Sequence of chain 1.D:
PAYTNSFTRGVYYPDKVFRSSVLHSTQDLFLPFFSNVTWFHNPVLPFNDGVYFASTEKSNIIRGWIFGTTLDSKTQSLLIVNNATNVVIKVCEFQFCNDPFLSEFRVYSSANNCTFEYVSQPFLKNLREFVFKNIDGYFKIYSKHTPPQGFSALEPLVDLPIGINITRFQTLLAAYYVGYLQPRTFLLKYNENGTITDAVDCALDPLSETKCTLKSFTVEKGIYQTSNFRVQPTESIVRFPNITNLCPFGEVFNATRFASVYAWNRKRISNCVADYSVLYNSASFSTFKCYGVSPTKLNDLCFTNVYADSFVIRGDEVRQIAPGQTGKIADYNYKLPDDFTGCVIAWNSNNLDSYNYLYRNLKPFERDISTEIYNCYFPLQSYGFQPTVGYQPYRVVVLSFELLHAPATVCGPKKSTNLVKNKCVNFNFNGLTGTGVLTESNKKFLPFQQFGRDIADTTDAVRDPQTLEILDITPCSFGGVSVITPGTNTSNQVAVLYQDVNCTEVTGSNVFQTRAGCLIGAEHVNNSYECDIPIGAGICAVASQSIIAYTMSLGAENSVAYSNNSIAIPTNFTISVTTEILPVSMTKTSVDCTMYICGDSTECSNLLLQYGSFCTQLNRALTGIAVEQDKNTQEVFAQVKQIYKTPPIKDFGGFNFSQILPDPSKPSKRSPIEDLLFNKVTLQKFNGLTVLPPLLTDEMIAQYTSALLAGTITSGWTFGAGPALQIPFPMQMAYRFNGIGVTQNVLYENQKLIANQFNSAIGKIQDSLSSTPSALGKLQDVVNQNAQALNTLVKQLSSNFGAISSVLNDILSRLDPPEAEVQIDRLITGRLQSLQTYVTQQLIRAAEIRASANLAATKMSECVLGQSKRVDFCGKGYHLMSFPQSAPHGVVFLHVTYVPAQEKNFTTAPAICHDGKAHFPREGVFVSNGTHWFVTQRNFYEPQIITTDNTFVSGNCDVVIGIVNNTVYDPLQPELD

A small-molecule ligand and the protein it binds are described below.
Small molecule (SMILES): CC(=O)N[C@H]1[C@H](O[C@H]2[C@H](O)[C@@H](NC(C)=O)CO[C@@H]2CO)O[C@H](CO)[C@@H](O)[C@@H]1O

Binding-site contacts:
Ligand atom C5 contacts residue ASN786 of chain 1.D at 3.6 Å.
Ligand atom C8 contacts residue GLN789 of chain 1.D at 4.4 Å.
Ligand atom O5 contacts residue ASN786 of chain 1.D at 2.3 Å (h-bond).
Ligand atom O5 contacts residue SER788 of chain 1.D at 3.4 Å (h-bond).
Ligand atom C1 contacts residue SER788 of chain 1.D at 3.3 Å.
Ligand atom C6 contacts residue SER788 of chain 1.D at 4.4 Å.
Ligand atom C1 contacts residue ASN786 of chain 1.D at 1.4 Å.
Ligand atom C5 contacts residue SER788 of chain 1.D at 3.6 Å.
Ligand atom C3 contacts residue ASN786 of chain 1.D at 3.9 Å.
Ligand atom C4 contacts residue ASN786 of chain 1.D at 4.2 Å.
Ligand atom C2 contacts residue ASN786 of chain 1.D at 2.5 Å.
Ligand atom C7 contacts residue ASN786 of chain 1.D at 3.7 Å.
Ligand atom N2 contacts residue ASN786 of chain 1.D at 2.7 Å (h-bond).
Ligand atom C8 contacts residue ASN786 of chain 1.D at 3.9 Å.
Ligand atom C6 contacts residue GLN789 of chain 1.D at 3.8 Å.